This small molecule binds to this protein.
Small molecule (SMILES): Nc1nc2c(ncn2[C@@H]2O[C@H](CO[P](=O)(O)O[P](=O)(O)NP(=O)(O)O)[C@@H](O)[C@H]2O)c(=O)[nH]1

Sequence of chain 1.A:
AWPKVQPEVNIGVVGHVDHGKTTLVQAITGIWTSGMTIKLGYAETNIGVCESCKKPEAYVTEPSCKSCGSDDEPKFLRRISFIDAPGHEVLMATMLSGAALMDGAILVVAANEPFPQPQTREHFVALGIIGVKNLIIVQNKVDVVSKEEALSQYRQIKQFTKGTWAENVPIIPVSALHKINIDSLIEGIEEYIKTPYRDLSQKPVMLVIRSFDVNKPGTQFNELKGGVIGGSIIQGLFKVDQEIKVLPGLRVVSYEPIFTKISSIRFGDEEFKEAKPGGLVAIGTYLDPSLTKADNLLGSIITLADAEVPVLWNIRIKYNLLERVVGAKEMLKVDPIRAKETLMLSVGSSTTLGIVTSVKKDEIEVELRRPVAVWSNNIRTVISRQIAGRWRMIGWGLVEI

Binding-site contacts:
Ligand atom C2 contacts residue ASP151 of chain 1.A at 3.4 Å.
Ligand atom O6 contacts residue LEU185 of chain 1.A at 3.6 Å (h-bond).
Ligand atom O2A contacts residue MG1 of chain 1.C at 3.5 Å.
Ligand atom O4' contacts residue LYS149 of chain 1.A at 3.5 Å (salt-bridge).
Ligand atom O2B contacts residue MG1 of chain 1.C at 2.4 Å.
Ligand atom O2B contacts residue THR22 of chain 1.A at 2.6 Å (h-bond).
Ligand atom N7 contacts residue ASN148 of chain 1.A at 3.4 Å (h-bond).
Ligand atom N2 contacts residue VAL152 of chain 1.A at 3.3 Å.
Ligand atom O2G contacts residue THR45 of chain 1.A at 3.0 Å.
Ligand atom O6 contacts residue ASN148 of chain 1.A at 2.8 Å (h-bond).
Ligand atom O2B contacts residue LYS21 of chain 1.A at 3.0 Å (salt-bridge).
Ligand atom O3G contacts residue VAL17 of chain 1.A at 3.5 Å.
Ligand atom N2 contacts residue ASP151 of chain 1.A at 3.1 Å (salt-bridge).
Ligand atom O2G contacts residue MG1 of chain 1.C at 2.3 Å.
Ligand atom O1G contacts residue THR45 of chain 1.A at 3.1 Å (h-bond).
Ligand atom O1B contacts residue LYS21 of chain 1.A at 2.7 Å (salt-bridge).
Ligand atom O1G contacts residue MET44 of chain 1.A at 3.0 Å.
Ligand atom C5' contacts residue ASP18 of chain 1.A at 3.1 Å.
Ligand atom N1 contacts residue ASP151 of chain 1.A at 2.6 Å (salt-bridge).
Ligand atom O1A contacts residue THR23 of chain 1.A at 2.8 Å (h-bond).
Ligand atom PB contacts residue LYS21 of chain 1.A at 3.2 Å.
Ligand atom C6 contacts residue ASP151 of chain 1.A at 3.5 Å.
Ligand atom O3G contacts residue GLY95 of chain 1.A at 3.2 Å (h-bond).
Ligand atom O1B contacts residue HIS19 of chain 1.A at 3.4 Å (h-bond).
Ligand atom O1A contacts residue GLY20 of chain 1.A at 3.2 Å.
Ligand atom N7 contacts residue THR23 of chain 1.A at 3.5 Å.
Ligand atom O3G contacts residue ASP18 of chain 1.A at 3.5 Å (salt-bridge).
Ligand atom PG contacts residue MG1 of chain 1.C at 3.0 Å.
Ligand atom N3B contacts residue MG1 of chain 1.C at 2.7 Å.
Ligand atom PB contacts residue MG1 of chain 1.C at 3.1 Å.
Ligand atom O1G contacts residue MG1 of chain 1.C at 3.6 Å.
Ligand atom O3A contacts residue GLY20 of chain 1.A at 3.0 Å.
Ligand atom O1B contacts residue ASP18 of chain 1.A at 3.3 Å (salt-bridge).
Ligand atom O3G contacts residue LYS21 of chain 1.A at 2.6 Å (salt-bridge).
Ligand atom O6 contacts residue LYS149 of chain 1.A at 3.5 Å.
Ligand atom PA contacts residue GLY20 of chain 1.A at 3.6 Å.
Ligand atom O6 contacts residue SER183 of chain 1.A at 3.6 Å.
Ligand atom O1B contacts residue GLY20 of chain 1.A at 2.9 Å (h-bond).
Ligand atom O3A contacts residue ASP18 of chain 1.A at 3.5 Å.
Ligand atom O6 contacts residue ALA184 of chain 1.A at 3.3 Å (h-bond).